Sequence of chain 1.A:
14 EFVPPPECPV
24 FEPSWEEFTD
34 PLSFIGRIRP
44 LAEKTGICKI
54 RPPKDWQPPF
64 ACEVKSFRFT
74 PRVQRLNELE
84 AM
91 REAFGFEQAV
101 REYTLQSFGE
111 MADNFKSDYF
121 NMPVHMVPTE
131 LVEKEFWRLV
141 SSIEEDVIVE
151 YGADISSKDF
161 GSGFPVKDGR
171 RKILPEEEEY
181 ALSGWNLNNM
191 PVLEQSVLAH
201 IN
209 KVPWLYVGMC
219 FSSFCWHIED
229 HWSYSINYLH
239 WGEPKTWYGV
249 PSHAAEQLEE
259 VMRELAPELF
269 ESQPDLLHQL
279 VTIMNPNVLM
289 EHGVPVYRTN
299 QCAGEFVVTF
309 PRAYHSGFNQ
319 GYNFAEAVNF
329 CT

Binding-site contacts:
Ligand atom O5 contacts residue PHE222 of chain 1.A at 3.5 Å.
Ligand atom C4 contacts residue LEU278 of chain 1.A at 3.7 Å (hydrophobic).
Ligand atom O5 contacts residue 6EP1 of chain 1.B at 3.7 Å.
Ligand atom C2 contacts residue CYS223 of chain 1.A at 3.6 Å (hydrophobic).
Ligand atom O3 contacts residue LEU278 of chain 1.A at 3.7 Å.
Ligand atom C5 contacts residue 6EP1 of chain 1.B at 4.2 Å.
Ligand atom C3 contacts residue CYS223 of chain 1.A at 3.5 Å (hydrophobic).
Ligand atom O1 contacts residue TRP224 of chain 1.A at 4.4 Å.
Ligand atom O2 contacts residue LEU278 of chain 1.A at 3.7 Å.
Ligand atom O4 contacts residue 6EP1 of chain 1.B at 3.9 Å.
Ligand atom C1 contacts residue LEU278 of chain 1.A at 4.5 Å (hydrophobic).
Ligand atom O5 contacts residue HIS225 of chain 1.A at 3.3 Å (h-bond).
Ligand atom C2 contacts residue HIS225 of chain 1.A at 4.3 Å.
Ligand atom O3 contacts residue 6EP1 of chain 1.B at 4.0 Å.
Ligand atom C1 contacts residue GLN277 of chain 1.A at 3.1 Å.
Ligand atom O1 contacts residue HIS225 of chain 1.A at 3.5 Å.
Ligand atom O5 contacts residue CYS223 of chain 1.A at 3.3 Å (h-bond).
Ligand atom O4 contacts residue LEU278 of chain 1.A at 3.8 Å.
Ligand atom C3 contacts residue 6EP1 of chain 1.B at 3.5 Å.
Ligand atom O2 contacts residue CYS223 of chain 1.A at 4.4 Å.
Ligand atom C3 contacts residue PHE222 of chain 1.A at 3.8 Å (hydrophobic).
Ligand atom C2 contacts residue 6EP1 of chain 1.B at 3.9 Å.
Ligand atom C4 contacts residue GLN277 of chain 1.A at 4.2 Å.
Ligand atom C2 contacts residue PHE222 of chain 1.A at 4.2 Å (hydrophobic).
Ligand atom C2 contacts residue GLN277 of chain 1.A at 4.2 Å.
Ligand atom O1 contacts residue CYS223 of chain 1.A at 3.9 Å.
Ligand atom C4 contacts residue CYS223 of chain 1.A at 3.3 Å (hydrophobic).
Ligand atom O2 contacts residue GLN277 of chain 1.A at 3.3 Å (h-bond).
Ligand atom O1 contacts residue GLN277 of chain 1.A at 2.7 Å (h-bond).
Ligand atom O4 contacts residue GLN77 of chain 1.A at 4.2 Å.
Ligand atom C5 contacts residue LEU278 of chain 1.A at 3.5 Å (hydrophobic).
Ligand atom C1 contacts residue CYS223 of chain 1.A at 3.9 Å (hydrophobic).

The protein below binds the small molecule below.
Small molecule (SMILES): O=C(O)CCC(=O)C(=O)O